Binding-site contacts:
Ligand atom C4 contacts residue ASP95 of chain 1.B at 2.8 Å.
Ligand atom O11 contacts residue LEU97 of chain 1.B at 3.3 Å (h-bond).
Ligand atom O11 contacts residue GLY113 of chain 1.B at 4.3 Å.
Ligand atom O11 contacts residue GLU96 of chain 1.B at 3.2 Å (salt-bridge).
Ligand atom O71 contacts residue HIS115 of chain 1.B at 3.8 Å.
Ligand atom C6 contacts residue GLY114 of chain 1.B at 4.4 Å.
Ligand atom C1 contacts residue LEU97 of chain 1.B at 3.8 Å (hydrophobic).
Ligand atom C3 contacts residue ASP95 of chain 1.B at 3.3 Å.
Ligand atom C5 contacts residue HIS22 of chain 1.B at 3.3 Å.
Ligand atom C6 contacts residue HIS115 of chain 1.B at 4.1 Å.
Ligand atom C5 contacts residue VAL151 of chain 1.B at 3.5 Å (hydrophobic).
Ligand atom C1 contacts residue ASP95 of chain 1.B at 3.6 Å.
Ligand atom C5 contacts residue HIS115 of chain 1.B at 4.3 Å.
Ligand atom C3 contacts residue LEU97 of chain 1.B at 3.4 Å (hydrophobic).
Ligand atom O71 contacts residue ASN116 of chain 1.B at 2.9 Å (h-bond).
Ligand atom C6 contacts residue HIS22 of chain 1.B at 3.6 Å.
Ligand atom C2 contacts residue LEU97 of chain 1.B at 4.3 Å (hydrophobic).
Ligand atom C6 contacts residue ASN116 of chain 1.B at 4.4 Å.
Ligand atom C7 contacts residue HIS115 of chain 1.B at 4.0 Å.
Ligand atom O12 contacts residue GLU96 of chain 1.B at 3.2 Å (salt-bridge).
Ligand atom C4 contacts residue HIS115 of chain 1.B at 4.0 Å.
Ligand atom C1 contacts residue GLU96 of chain 1.B at 3.7 Å.
Ligand atom O12 contacts residue HIS94 of chain 1.B at 3.9 Å.
Ligand atom C3 contacts residue HIS115 of chain 1.B at 3.7 Å.
Ligand atom C4 contacts residue LEU97 of chain 1.B at 4.0 Å (hydrophobic).
Ligand atom C1 contacts residue HIS115 of chain 1.B at 3.8 Å.
Ligand atom C2 contacts residue HIS115 of chain 1.B at 2.9 Å.
Ligand atom C7 contacts residue HIS22 of chain 1.B at 3.5 Å.
Ligand atom O72 contacts residue HIS22 of chain 1.B at 2.5 Å.
Ligand atom O12 contacts residue HIS115 of chain 1.B at 3.8 Å.
Ligand atom C5 contacts residue ASP95 of chain 1.B at 3.9 Å.
Ligand atom O12 contacts residue ASP95 of chain 1.B at 3.5 Å (salt-bridge).
Ligand atom C5 contacts residue LEU97 of chain 1.B at 4.4 Å (hydrophobic).
Ligand atom O72 contacts residue ASN116 of chain 1.B at 3.7 Å.
Ligand atom C7 contacts residue ASN116 of chain 1.B at 3.5 Å.
Ligand atom C7 contacts residue GLY114 of chain 1.B at 4.2 Å.
Ligand atom C4 contacts residue VAL151 of chain 1.B at 3.5 Å (hydrophobic).
Ligand atom O71 contacts residue GLY114 of chain 1.B at 3.3 Å (h-bond).
Ligand atom C4 contacts residue HIS22 of chain 1.B at 3.6 Å.
Ligand atom C2 contacts residue ASP95 of chain 1.B at 3.5 Å.

The small molecule below binds the protein below.
Small molecule (SMILES): O=C(O)CCCCCC(=O)O

Sequence of chain 1.B:
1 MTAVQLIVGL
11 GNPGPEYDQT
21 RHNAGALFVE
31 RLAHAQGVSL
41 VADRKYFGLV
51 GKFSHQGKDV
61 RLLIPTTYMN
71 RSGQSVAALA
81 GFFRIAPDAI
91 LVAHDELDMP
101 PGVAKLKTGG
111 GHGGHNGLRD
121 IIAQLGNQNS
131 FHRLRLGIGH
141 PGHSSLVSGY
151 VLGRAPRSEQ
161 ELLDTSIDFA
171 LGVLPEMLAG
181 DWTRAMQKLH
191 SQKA